Sequence of chain 1.B:
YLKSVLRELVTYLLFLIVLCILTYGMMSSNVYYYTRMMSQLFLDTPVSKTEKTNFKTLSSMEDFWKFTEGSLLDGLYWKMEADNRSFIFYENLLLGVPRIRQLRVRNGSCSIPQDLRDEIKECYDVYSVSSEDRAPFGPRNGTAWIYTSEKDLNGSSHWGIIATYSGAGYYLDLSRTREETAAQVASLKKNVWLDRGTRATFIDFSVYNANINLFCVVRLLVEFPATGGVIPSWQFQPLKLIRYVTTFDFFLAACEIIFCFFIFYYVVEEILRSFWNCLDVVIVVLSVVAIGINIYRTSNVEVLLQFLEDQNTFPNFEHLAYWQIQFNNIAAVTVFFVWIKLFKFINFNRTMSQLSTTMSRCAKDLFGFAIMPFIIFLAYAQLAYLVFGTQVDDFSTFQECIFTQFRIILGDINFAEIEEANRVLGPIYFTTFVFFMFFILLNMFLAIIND

Binding-site contacts:
Ligand atom C7 contacts residue ASP321 of chain 1.B at 4.0 Å.
Ligand atom O5 contacts residue ASN323 of chain 1.B at 2.4 Å (h-bond).
Ligand atom C4 contacts residue ASN323 of chain 1.B at 4.2 Å.
Ligand atom O7 contacts residue ASN323 of chain 1.B at 3.4 Å (h-bond).
Ligand atom N2 contacts residue ASN323 of chain 1.B at 2.8 Å (h-bond).
Ligand atom C2 contacts residue ASN323 of chain 1.B at 2.4 Å.
Ligand atom O7 contacts residue ASP321 of chain 1.B at 3.5 Å (salt-bridge).
Ligand atom N2 contacts residue ASP321 of chain 1.B at 3.8 Å.
Ligand atom C1 contacts residue ASN323 of chain 1.B at 1.4 Å.
Ligand atom C3 contacts residue ASN323 of chain 1.B at 3.7 Å.
Ligand atom O7 contacts residue LEU322 of chain 1.B at 3.2 Å.
Ligand atom C7 contacts residue LEU322 of chain 1.B at 4.2 Å (hydrophobic).
Ligand atom C8 contacts residue ARG268 of chain 1.B at 4.2 Å.
Ligand atom C7 contacts residue ASN323 of chain 1.B at 3.2 Å.
Ligand atom C8 contacts residue ASN323 of chain 1.B at 3.2 Å.
Ligand atom C6 contacts residue GLN485 of chain 1.B at 4.2 Å.
Ligand atom C5 contacts residue ASN323 of chain 1.B at 3.7 Å.

The small molecule below binds the protein below.
Small molecule (SMILES): CC(=O)N[C@@H]1[C@@H](O)[C@H](O)[C@@H](CO)O[C@H]1O